Binding-site contacts:
Ligand atom C6 contacts residue GLN80 of chain 2.A at 3.4 Å.
Ligand atom C1 contacts residue ASN81 of chain 2.A at 2.6 Å.
Ligand atom C6 contacts residue ARG150 of chain 2.A at 3.7 Å.
Ligand atom O5 contacts residue ARG150 of chain 2.A at 4.5 Å.
Ligand atom O7 contacts residue GLU119 of chain 2.A at 3.5 Å.
Ligand atom C1 contacts residue PHE120 of chain 2.A at 4.3 Å (hydrophobic).
Ligand atom O1 contacts residue ASN81 of chain 2.A at 3.6 Å.
Ligand atom O6 contacts residue NAG1 of chain 2.I at 4.1 Å.
Ligand atom O6 contacts residue ARG150 of chain 2.A at 4.4 Å.
Ligand atom O5 contacts residue GLN80 of chain 2.A at 4.3 Å.
Ligand atom O5 contacts residue ASN81 of chain 2.A at 2.7 Å (h-bond).
Ligand atom O3 contacts residue PHE120 of chain 2.A at 4.0 Å.
Ligand atom O6 contacts residue GLN80 of chain 2.A at 3.1 Å (h-bond).
Ligand atom N2 contacts residue PHE120 of chain 2.A at 3.9 Å.
Ligand atom C4 contacts residue NAG1 of chain 2.I at 4.0 Å.
Ligand atom O7 contacts residue ASN81 of chain 2.A at 2.6 Å (h-bond).
Ligand atom C2 contacts residue ASN81 of chain 2.A at 3.3 Å.
Ligand atom O3 contacts residue NAG1 of chain 2.I at 3.8 Å.
Ligand atom O5 contacts residue PHE120 of chain 2.A at 4.5 Å.
Ligand atom C7 contacts residue PHE120 of chain 2.A at 4.4 Å (hydrophobic).
Ligand atom N2 contacts residue ASN81 of chain 2.A at 3.5 Å (h-bond).
Ligand atom C2 contacts residue PHE120 of chain 2.A at 3.4 Å (hydrophobic).
Ligand atom O7 contacts residue PHE120 of chain 2.A at 3.9 Å.
Ligand atom C8 contacts residue GLU119 of chain 2.A at 4.5 Å.
Ligand atom O4 contacts residue NAG1 of chain 2.I at 2.8 Å.
Ligand atom C7 contacts residue GLU119 of chain 2.A at 4.4 Å.
Ligand atom C5 contacts residue ASN81 of chain 2.A at 4.0 Å.
Ligand atom C3 contacts residue PHE120 of chain 2.A at 4.2 Å (hydrophobic).
Ligand atom C7 contacts residue ASN81 of chain 2.A at 2.9 Å.
Ligand atom C6 contacts residue ASN81 of chain 2.A at 4.1 Å.
Ligand atom C8 contacts residue ASN81 of chain 2.A at 3.6 Å.

Sequence of chain 2.A:
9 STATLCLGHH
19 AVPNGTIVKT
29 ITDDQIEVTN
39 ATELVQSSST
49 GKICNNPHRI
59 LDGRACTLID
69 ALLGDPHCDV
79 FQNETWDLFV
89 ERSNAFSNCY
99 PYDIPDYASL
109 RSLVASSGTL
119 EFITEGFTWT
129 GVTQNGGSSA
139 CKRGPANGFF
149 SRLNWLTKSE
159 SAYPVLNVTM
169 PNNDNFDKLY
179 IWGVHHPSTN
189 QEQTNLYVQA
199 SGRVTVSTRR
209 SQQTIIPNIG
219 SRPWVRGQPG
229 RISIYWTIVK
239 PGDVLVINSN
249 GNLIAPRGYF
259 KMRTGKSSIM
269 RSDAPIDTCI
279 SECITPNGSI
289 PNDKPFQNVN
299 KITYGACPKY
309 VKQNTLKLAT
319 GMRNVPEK

A small-molecule ligand and the protein it binds are described below.
Small molecule (SMILES): CC(=O)N[C@@H]1[C@@H](O)[C@H](O)[C@@H](CO)O[C@@H]1O